Binding-site contacts:
Ligand atom C2 contacts residue ARG198 of chain 1.A at 3.7 Å.
Ligand atom O1 contacts residue PHE132 of chain 1.A at 3.6 Å.
Ligand atom N1 contacts residue LYS256 of chain 1.A at 4.5 Å.
Ligand atom OXT contacts residue LEU200 of chain 1.A at 3.7 Å.
Ligand atom CD contacts residue PRO296 of chain 1.A at 4.2 Å (hydrophobic).
Ligand atom CD contacts residue HIS167 of chain 1.A at 4.5 Å.
Ligand atom CD contacts residue ARG130 of chain 1.A at 4.1 Å.
Ligand atom O contacts residue GLU162 of chain 1.A at 2.7 Å (salt-bridge).
Ligand atom C contacts residue GLU162 of chain 1.A at 3.9 Å.
Ligand atom CD contacts residue GLU162 of chain 1.A at 3.6 Å.
Ligand atom O contacts residue VAL204 of chain 1.A at 4.2 Å.
Ligand atom C2 contacts residue HIS196 of chain 1.A at 4.5 Å.
Ligand atom N1 contacts residue TRP95 of chain 1.C at 4.2 Å.
Ligand atom CG contacts residue PHE132 of chain 1.A at 4.3 Å (hydrophobic).
Ligand atom C1 contacts residue TRP95 of chain 1.C at 3.6 Å (hydrophobic).
Ligand atom CB contacts residue GLU162 of chain 1.A at 4.4 Å.
Ligand atom O1 contacts residue LEU200 of chain 1.A at 3.8 Å.
Ligand atom CB contacts residue PRO296 of chain 1.A at 3.9 Å (hydrophobic).
Ligand atom C2 contacts residue GLU110 of chain 1.C at 3.4 Å.
Ligand atom C contacts residue LYS256 of chain 1.A at 3.9 Å.
Ligand atom CD contacts residue CP1 of chain 1.H at 3.0 Å.
Ligand atom CD contacts residue LEU295 of chain 1.A at 3.4 Å (hydrophobic).
Ligand atom O1 contacts residue ARG198 of chain 1.A at 3.6 Å.
Ligand atom CA contacts residue PHE132 of chain 1.A at 4.1 Å (hydrophobic).
Ligand atom CG contacts residue VAL204 of chain 1.A at 4.3 Å (hydrophobic).
Ligand atom CG contacts residue CP1 of chain 1.H at 4.2 Å.
Ligand atom OXT contacts residue PRO201 of chain 1.A at 3.8 Å.
Ligand atom N1 contacts residue LEU200 of chain 1.A at 4.1 Å.
Ligand atom CB contacts residue TRP95 of chain 1.C at 4.4 Å (hydrophobic).
Ligand atom C contacts residue PRO201 of chain 1.A at 4.0 Å (hydrophobic).
Ligand atom C1 contacts residue LEU200 of chain 1.A at 3.7 Å (hydrophobic).
Ligand atom C2 contacts residue LEU200 of chain 1.A at 3.9 Å (hydrophobic).
Ligand atom O contacts residue PRO201 of chain 1.A at 4.0 Å.
Ligand atom C2 contacts residue TRP95 of chain 1.C at 3.6 Å (hydrophobic).
Ligand atom OXT contacts residue LYS256 of chain 1.A at 2.8 Å (salt-bridge).
Ligand atom CG contacts residue GLU162 of chain 1.A at 3.1 Å.
Ligand atom C1 contacts residue ARG198 of chain 1.A at 4.1 Å.
Ligand atom O contacts residue PHE132 of chain 1.A at 4.4 Å.
Ligand atom CD contacts residue CYS294 of chain 1.A at 4.2 Å (hydrophobic).
Ligand atom O1 contacts residue TRP95 of chain 1.C at 3.5 Å.

Sequence of chain 1.A:
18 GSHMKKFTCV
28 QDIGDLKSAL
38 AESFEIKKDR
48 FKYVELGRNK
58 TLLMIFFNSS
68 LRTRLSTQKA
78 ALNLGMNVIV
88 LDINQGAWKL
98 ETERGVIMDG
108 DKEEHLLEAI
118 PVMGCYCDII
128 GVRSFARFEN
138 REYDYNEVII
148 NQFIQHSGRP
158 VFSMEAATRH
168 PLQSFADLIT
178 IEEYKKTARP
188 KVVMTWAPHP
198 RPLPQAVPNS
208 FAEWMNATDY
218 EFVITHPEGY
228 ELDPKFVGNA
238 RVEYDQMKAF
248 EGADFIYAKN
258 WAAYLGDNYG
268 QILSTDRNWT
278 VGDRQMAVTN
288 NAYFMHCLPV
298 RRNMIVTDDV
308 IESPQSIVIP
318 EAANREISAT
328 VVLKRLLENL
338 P

This protein binds this small molecule.
Small molecule (SMILES): CCC[C@H](NC(C)=O)C(=O)O

Sequence of chain 1.C:
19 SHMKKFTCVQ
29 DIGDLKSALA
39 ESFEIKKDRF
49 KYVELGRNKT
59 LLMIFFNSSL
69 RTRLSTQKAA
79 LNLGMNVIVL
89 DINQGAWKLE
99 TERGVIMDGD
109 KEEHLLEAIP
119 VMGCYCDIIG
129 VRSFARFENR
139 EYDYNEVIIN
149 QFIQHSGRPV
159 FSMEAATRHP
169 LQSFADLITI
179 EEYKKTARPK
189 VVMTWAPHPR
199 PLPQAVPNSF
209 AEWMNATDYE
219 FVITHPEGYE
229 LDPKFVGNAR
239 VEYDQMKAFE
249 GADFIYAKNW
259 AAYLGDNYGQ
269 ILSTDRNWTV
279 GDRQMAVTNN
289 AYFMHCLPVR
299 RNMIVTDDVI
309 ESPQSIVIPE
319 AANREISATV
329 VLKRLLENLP